Sequence of chain 1.A:
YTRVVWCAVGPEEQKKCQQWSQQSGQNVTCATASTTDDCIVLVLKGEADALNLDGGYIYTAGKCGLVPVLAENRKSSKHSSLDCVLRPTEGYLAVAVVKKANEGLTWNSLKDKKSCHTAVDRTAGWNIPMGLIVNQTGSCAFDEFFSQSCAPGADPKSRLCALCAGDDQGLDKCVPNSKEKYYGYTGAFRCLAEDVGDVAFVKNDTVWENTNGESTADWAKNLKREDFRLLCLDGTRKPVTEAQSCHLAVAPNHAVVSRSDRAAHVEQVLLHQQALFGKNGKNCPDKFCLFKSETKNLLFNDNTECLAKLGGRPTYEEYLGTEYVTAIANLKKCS

This small molecule binds to this protein.
Small molecule (SMILES): CC(C)C[C@H](N)C(=O)N[C@@H](CCC(=O)O)C(=O)N[C@@H](C)C(=O)N[C@@H](CS)C(=O)N[C@@H](C)C(=O)N[C@@H](Cc1ccccc1)C(=O)O

Binding-site contacts:
Ligand atom CD2 contacts residue VAL41 of chain 1.A at 3.9 Å (hydrophobic).
Ligand atom CE1 contacts residue VAL41 of chain 1.A at 4.0 Å (hydrophobic).
Ligand atom O contacts residue LYS63 of chain 1.A at 3.6 Å.
Ligand atom N contacts residue LYS63 of chain 1.A at 3.6 Å.
Ligand atom C contacts residue LYS63 of chain 1.A at 4.4 Å.
Ligand atom CD2 contacts residue CYS64 of chain 1.A at 3.8 Å (hydrophobic).
Ligand atom CB contacts residue CYS64 of chain 1.A at 3.1 Å (hydrophobic).
Ligand atom CE1 contacts residue ASP37 of chain 1.A at 4.2 Å.
Ligand atom CG contacts residue VAL41 of chain 1.A at 3.7 Å (hydrophobic).
Ligand atom CE2 contacts residue VAL41 of chain 1.A at 4.1 Å (hydrophobic).
Ligand atom C contacts residue LYS63 of chain 1.A at 3.1 Å.
Ligand atom CE2 contacts residue THR60 of chain 1.A at 3.9 Å.
Ligand atom CE2 contacts residue CYS64 of chain 1.A at 4.2 Å (hydrophobic).
Ligand atom CE2 contacts residue ASP37 of chain 1.A at 4.4 Å.
Ligand atom CZ contacts residue VAL41 of chain 1.A at 4.1 Å (hydrophobic).
Ligand atom O contacts residue LYS63 of chain 1.A at 2.5 Å (salt-bridge).
Ligand atom CA contacts residue LYS63 of chain 1.A at 3.9 Å.
Ligand atom N contacts residue CYS64 of chain 1.A at 4.0 Å.
Ligand atom CB contacts residue LYS63 of chain 1.A at 3.9 Å.
Ligand atom O contacts residue LYS63 of chain 1.A at 4.1 Å.
Ligand atom CB contacts residue VAL41 of chain 1.A at 4.3 Å (hydrophobic).
Ligand atom CZ contacts residue ASP37 of chain 1.A at 3.8 Å.
Ligand atom CA contacts residue LYS63 of chain 1.A at 3.9 Å.
Ligand atom CZ contacts residue THR60 of chain 1.A at 4.1 Å.
Ligand atom C contacts residue CYS64 of chain 1.A at 4.2 Å (hydrophobic).
Ligand atom C contacts residue LYS63 of chain 1.A at 4.0 Å.
Ligand atom SG contacts residue LEU44 of chain 1.A at 4.4 Å.
Ligand atom CD1 contacts residue VAL41 of chain 1.A at 3.8 Å (hydrophobic).
Ligand atom N contacts residue LYS63 of chain 1.A at 3.9 Å.
Ligand atom CE2 contacts residue ILE40 of chain 1.A at 4.0 Å (hydrophobic).
Ligand atom CA contacts residue LYS63 of chain 1.A at 4.0 Å.
Ligand atom SG contacts residue CYS64 of chain 1.A at 2.1 Å (h-bond).
Ligand atom CA contacts residue CYS64 of chain 1.A at 3.6 Å (hydrophobic).
Ligand atom CD1 contacts residue ALA329 of chain 1.A at 4.0 Å (hydrophobic).
Ligand atom CD2 contacts residue LEU44 of chain 1.A at 4.1 Å (hydrophobic).